Sequence of chain 5.B:
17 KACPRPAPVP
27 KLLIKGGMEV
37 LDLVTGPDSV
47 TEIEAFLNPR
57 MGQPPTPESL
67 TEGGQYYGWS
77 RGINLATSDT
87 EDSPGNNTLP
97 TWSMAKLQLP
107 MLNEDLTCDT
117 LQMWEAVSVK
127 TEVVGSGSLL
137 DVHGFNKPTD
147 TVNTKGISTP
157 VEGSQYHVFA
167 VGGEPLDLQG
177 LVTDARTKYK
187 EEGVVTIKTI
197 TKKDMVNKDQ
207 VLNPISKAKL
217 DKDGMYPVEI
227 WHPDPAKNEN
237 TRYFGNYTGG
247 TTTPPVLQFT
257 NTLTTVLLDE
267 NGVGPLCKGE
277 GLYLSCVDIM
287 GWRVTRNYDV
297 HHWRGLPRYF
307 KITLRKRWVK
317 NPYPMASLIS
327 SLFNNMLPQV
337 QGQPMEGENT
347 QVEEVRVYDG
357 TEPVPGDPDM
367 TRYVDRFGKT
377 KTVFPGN

Binding-site contacts:
Ligand atom C5 contacts residue ASN93 of chain 5.B at 4.0 Å.
Ligand atom O3 contacts residue ARG77 of chain 5.B at 4.1 Å.
Ligand atom C3 contacts residue VAL296 of chain 5.B at 3.5 Å (hydrophobic).
Ligand atom O4 contacts residue THR291 of chain 5.B at 3.3 Å.
Ligand atom C5 contacts residue TYR72 of chain 5.B at 3.7 Å (hydrophobic).
Ligand atom C4 contacts residue ARG77 of chain 5.B at 3.8 Å.
Ligand atom O4 contacts residue GLY78 of chain 5.B at 3.1 Å.
Ligand atom C11 contacts residue TYR72 of chain 5.B at 3.5 Å (hydrophobic).
Ligand atom C11 contacts residue ASP85 of chain 5.C at 3.7 Å.
Ligand atom O1A contacts residue ARG77 of chain 5.B at 3.2 Å (salt-bridge).
Ligand atom O4 contacts residue ILE79 of chain 5.B at 3.8 Å.
Ligand atom C2 contacts residue GLY78 of chain 5.B at 3.9 Å.
Ligand atom C10 contacts residue TYR72 of chain 5.B at 3.6 Å (hydrophobic).
Ligand atom O1A contacts residue GLY78 of chain 5.B at 3.9 Å.
Ligand atom C6 contacts residue ASN93 of chain 5.B at 3.2 Å.
Ligand atom O4 contacts residue HIS298 of chain 5.B at 3.1 Å (h-bond).
Ligand atom O1B contacts residue TYR72 of chain 5.B at 3.8 Å.
Ligand atom C3 contacts residue GLY78 of chain 5.B at 3.8 Å.
Ligand atom O1A contacts residue TYR72 of chain 5.B at 3.0 Å.
Ligand atom O4 contacts residue VAL296 of chain 5.B at 4.2 Å.
Ligand atom C1 contacts residue ARG77 of chain 5.B at 3.3 Å.
Ligand atom C4 contacts residue GLY78 of chain 5.B at 3.3 Å.
Ligand atom C4 contacts residue HIS298 of chain 5.B at 3.5 Å.
Ligand atom C6 contacts residue TYR72 of chain 5.B at 3.9 Å (hydrophobic).
Ligand atom O4 contacts residue ASN80 of chain 5.B at 4.3 Å.
Ligand atom O6 contacts residue ASN93 of chain 5.B at 3.5 Å (h-bond).
Ligand atom N5 contacts residue TYR72 of chain 5.B at 2.8 Å (h-bond).
Ligand atom C9 contacts residue ARG77 of chain 5.B at 3.5 Å.
Ligand atom O3 contacts residue ASN80 of chain 5.B at 3.9 Å.
Ligand atom C1 contacts residue GLY78 of chain 5.B at 4.1 Å.
Ligand atom C4 contacts residue TYR72 of chain 5.B at 3.9 Å (hydrophobic).
Ligand atom O3 contacts residue VAL296 of chain 5.B at 3.9 Å.
Ligand atom O3 contacts residue GLY78 of chain 5.B at 3.0 Å.
Ligand atom C3 contacts residue ARG77 of chain 5.B at 4.0 Å.
Ligand atom C1 contacts residue TYR72 of chain 5.B at 3.7 Å (hydrophobic).
Ligand atom C2 contacts residue VAL296 of chain 5.B at 4.3 Å (hydrophobic).
Ligand atom C3 contacts residue GLY78 of chain 5.B at 3.8 Å.
Ligand atom C5 contacts residue ARG77 of chain 5.B at 4.2 Å.
Ligand atom O1B contacts residue ARG77 of chain 5.B at 2.7 Å (salt-bridge).
Ligand atom C3 contacts residue HIS298 of chain 5.B at 3.5 Å.

Sequence of chain 5.C:
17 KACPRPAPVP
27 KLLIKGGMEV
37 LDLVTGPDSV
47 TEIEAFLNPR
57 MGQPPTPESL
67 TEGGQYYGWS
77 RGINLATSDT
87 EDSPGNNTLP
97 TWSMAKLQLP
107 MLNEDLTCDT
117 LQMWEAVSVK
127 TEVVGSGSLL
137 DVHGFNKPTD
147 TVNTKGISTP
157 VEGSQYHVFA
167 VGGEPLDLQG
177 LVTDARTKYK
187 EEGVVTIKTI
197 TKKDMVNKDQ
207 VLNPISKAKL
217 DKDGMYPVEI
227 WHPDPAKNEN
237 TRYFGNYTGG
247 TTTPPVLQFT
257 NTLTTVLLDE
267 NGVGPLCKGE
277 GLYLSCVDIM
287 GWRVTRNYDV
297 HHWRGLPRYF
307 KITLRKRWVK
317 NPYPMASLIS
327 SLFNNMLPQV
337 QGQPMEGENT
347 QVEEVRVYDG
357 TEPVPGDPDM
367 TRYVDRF

The protein below binds the small molecule below.
Small molecule (SMILES): CC(=O)N[C@H]1[C@H]([C@H](O)[C@H](O)CO)O[C@@](O[C@H]2[C@@H](O)[C@@H](CO)O[C@@H](O[C@H]3[C@H](O)[C@@H](O)[C@H](O)O[C@@H]3CO)[C@@H]2O)(C(=O)O)C[C@@H]1O